Binding-site contacts:
Ligand atom NA contacts residue THR154 of chain 1.C at 3.6 Å (h-bond).
Ligand atom NB contacts residue ASP40 of chain 1.C at 2.8 Å (salt-bridge).
Ligand atom CBA contacts residue LYS37 of chain 1.C at 3.3 Å.
Ligand atom CMC contacts residue ARG17 of chain 1.D at 3.5 Å.
Ligand atom O2B contacts residue LYS37 of chain 1.C at 3.4 Å.
Ligand atom C1C contacts residue ASN36 of chain 1.C at 3.6 Å.
Ligand atom OA contacts residue PRO155 of chain 1.C at 3.5 Å (h-bond).
Ligand atom C2B contacts residue PRO155 of chain 1.C at 3.5 Å (hydrophobic).
Ligand atom C1B contacts residue ASP40 of chain 1.C at 3.6 Å.
Ligand atom OD contacts residue LEU39 of chain 1.C at 3.6 Å.
Ligand atom OD contacts residue MET40 of chain 1.D at 3.2 Å.
Ligand atom C1A contacts residue GLY157 of chain 1.C at 3.5 Å.
Ligand atom C4D contacts residue LEU39 of chain 1.C at 3.6 Å (hydrophobic).
Ligand atom C4D contacts residue MET40 of chain 1.D at 3.6 Å (hydrophobic).
Ligand atom CMC contacts residue ASN36 of chain 1.C at 3.6 Å.
Ligand atom CHC contacts residue ASP40 of chain 1.C at 3.6 Å.
Ligand atom C1A contacts residue PRO155 of chain 1.C at 3.4 Å (hydrophobic).
Ligand atom CAA contacts residue CYS159 of chain 1.C at 1.8 Å (hydrophobic).
Ligand atom NA contacts residue PRO155 of chain 1.C at 2.6 Å (h-bond).
Ligand atom CBC contacts residue ASN36 of chain 1.C at 3.5 Å.
Ligand atom OD contacts residue LYS29 of chain 1.C at 3.0 Å (salt-bridge).
Ligand atom C2A contacts residue CYS159 of chain 1.C at 3.3 Å (hydrophobic).
Ligand atom C2A contacts residue VAL143 of chain 1.C at 3.5 Å (hydrophobic).
Ligand atom C3A contacts residue CYS159 of chain 1.C at 2.7 Å (hydrophobic).
Ligand atom CBA contacts residue CYS159 of chain 1.C at 2.8 Å (hydrophobic).
Ligand atom CHC contacts residue ASP15 of chain 1.D at 3.6 Å.
Ligand atom NC contacts residue ASP40 of chain 1.C at 2.7 Å (salt-bridge).
Ligand atom C4A contacts residue CYS159 of chain 1.C at 3.1 Å (hydrophobic).
Ligand atom CAA contacts residue VAL143 of chain 1.C at 3.4 Å (hydrophobic).
Ligand atom CMA contacts residue VAL143 of chain 1.C at 3.5 Å (hydrophobic).
Ligand atom OA contacts residue GLN156 of chain 1.C at 3.4 Å.
Ligand atom ND contacts residue ASN36 of chain 1.C at 2.9 Å (h-bond).
Ligand atom NA contacts residue GLY157 of chain 1.C at 3.6 Å.
Ligand atom OA contacts residue GLY157 of chain 1.C at 2.9 Å (h-bond).
Ligand atom CMB contacts residue PRO155 of chain 1.C at 3.3 Å (hydrophobic).
Ligand atom C1D contacts residue ASN36 of chain 1.C at 3.5 Å.
Ligand atom CHA contacts residue ASP40 of chain 1.C at 3.6 Å.
Ligand atom CMB contacts residue GLY157 of chain 1.C at 3.5 Å.
Ligand atom C3C contacts residue ASN36 of chain 1.C at 3.6 Å.
Ligand atom CMD contacts residue ASP40 of chain 1.C at 3.0 Å.

Sequence of chain 1.C:
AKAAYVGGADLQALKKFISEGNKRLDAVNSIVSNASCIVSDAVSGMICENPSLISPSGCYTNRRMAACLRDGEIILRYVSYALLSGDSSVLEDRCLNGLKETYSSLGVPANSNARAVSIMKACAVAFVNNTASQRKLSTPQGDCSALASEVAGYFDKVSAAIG

Sequence of chain 1.D:
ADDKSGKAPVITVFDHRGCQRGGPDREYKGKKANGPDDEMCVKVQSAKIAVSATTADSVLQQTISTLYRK

This protein binds this small molecule.
Small molecule (SMILES): C=CC1=C(C)[C@@H](Cc2[nH]c(/C=C3\N=C(/C=C4\NC(=O)[C@H](C)[C@H]4CC)C(C)=C3CCC(=O)O)c(/C=C/C(=O)O)c2C)NC1=O